Sequence of chain 1.D:
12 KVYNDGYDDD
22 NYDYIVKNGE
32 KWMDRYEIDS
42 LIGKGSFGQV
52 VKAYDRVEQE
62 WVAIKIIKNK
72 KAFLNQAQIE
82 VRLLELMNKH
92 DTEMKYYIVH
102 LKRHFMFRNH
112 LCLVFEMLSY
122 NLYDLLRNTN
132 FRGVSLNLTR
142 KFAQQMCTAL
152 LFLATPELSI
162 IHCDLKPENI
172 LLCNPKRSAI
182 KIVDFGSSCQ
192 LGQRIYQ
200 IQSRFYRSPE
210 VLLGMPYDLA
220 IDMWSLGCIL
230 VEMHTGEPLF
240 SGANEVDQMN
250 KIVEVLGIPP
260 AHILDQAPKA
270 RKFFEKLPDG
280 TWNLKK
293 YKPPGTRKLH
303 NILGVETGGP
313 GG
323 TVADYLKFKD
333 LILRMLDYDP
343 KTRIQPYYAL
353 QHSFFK

Binding-site contacts:
Ligand atom CAK contacts residue GLU117 of chain 1.D at 4.2 Å.
Ligand atom CAF contacts residue LEU172 of chain 1.D at 3.5 Å (hydrophobic).
Ligand atom CAM contacts residue LEU172 of chain 1.D at 4.2 Å (hydrophobic).
Ligand atom CAN contacts residue VAL184 of chain 1.D at 4.3 Å (hydrophobic).
Ligand atom CAE contacts residue ALA64 of chain 1.D at 3.9 Å (hydrophobic).
Ligand atom CAE contacts residue PHE116 of chain 1.D at 3.7 Å (hydrophobic).
Ligand atom NAG contacts residue VAL51 of chain 1.D at 4.2 Å.
Ligand atom NAH contacts residue VAL51 of chain 1.D at 4.0 Å.
Ligand atom OAC contacts residue ALA64 of chain 1.D at 3.6 Å.
Ligand atom OAC contacts residue LEU172 of chain 1.D at 3.8 Å.
Ligand atom OAB contacts residue LYS66 of chain 1.D at 3.1 Å (salt-bridge).
Ligand atom OAC contacts residue LEU119 of chain 1.D at 3.1 Å (h-bond).
Ligand atom NAG contacts residue VAL184 of chain 1.D at 4.4 Å.
Ligand atom SAI contacts residue VAL184 of chain 1.D at 4.2 Å.
Ligand atom OAB contacts residue ASP185 of chain 1.D at 3.7 Å.
Ligand atom CAJ contacts residue VAL51 of chain 1.D at 4.4 Å (hydrophobic).
Ligand atom CAK contacts residue LEU119 of chain 1.D at 4.3 Å (hydrophobic).
Ligand atom CAF contacts residue ALA64 of chain 1.D at 4.1 Å (hydrophobic).
Ligand atom OAC contacts residue MET118 of chain 1.D at 4.1 Å.
Ligand atom CAD contacts residue LEU119 of chain 1.D at 4.3 Å (hydrophobic).
Ligand atom CAD contacts residue GLU117 of chain 1.D at 3.5 Å.
Ligand atom CAJ contacts residue LYS66 of chain 1.D at 3.8 Å.
Ligand atom SAI contacts residue PHE116 of chain 1.D at 4.4 Å.
Ligand atom CAD contacts residue PHE116 of chain 1.D at 4.0 Å (hydrophobic).
Ligand atom CAE contacts residue VAL100 of chain 1.D at 3.9 Å (hydrophobic).
Ligand atom CAD contacts residue ALA64 of chain 1.D at 3.3 Å (hydrophobic).
Ligand atom CAJ contacts residue ASP185 of chain 1.D at 3.8 Å.
Ligand atom OAC contacts residue GLU117 of chain 1.D at 4.0 Å.
Ligand atom CAL contacts residue VAL51 of chain 1.D at 4.3 Å (hydrophobic).
Ligand atom OAB contacts residue GLU81 of chain 1.D at 4.3 Å.
Ligand atom CAA contacts residue ASP185 of chain 1.D at 3.3 Å.
Ligand atom CAM contacts residue VAL51 of chain 1.D at 4.3 Å (hydrophobic).
Ligand atom CAA contacts residue PHE48 of chain 1.D at 3.7 Å (hydrophobic).
Ligand atom CAD contacts residue VAL100 of chain 1.D at 4.0 Å (hydrophobic).
Ligand atom CAE contacts residue GLU117 of chain 1.D at 4.4 Å.
Ligand atom CAK contacts residue ALA64 of chain 1.D at 3.4 Å (hydrophobic).
Ligand atom CAK contacts residue LEU172 of chain 1.D at 3.8 Å (hydrophobic).
Ligand atom CAN contacts residue ALA64 of chain 1.D at 4.5 Å (hydrophobic).
Ligand atom CAL contacts residue VAL184 of chain 1.D at 4.3 Å (hydrophobic).
Ligand atom CAA contacts residue LYS66 of chain 1.D at 3.9 Å.

The protein below binds the small molecule below.
Small molecule (SMILES): CC(=O)Nc1nc2cc(O)ccc2s1